Sequence of chain 1.N:
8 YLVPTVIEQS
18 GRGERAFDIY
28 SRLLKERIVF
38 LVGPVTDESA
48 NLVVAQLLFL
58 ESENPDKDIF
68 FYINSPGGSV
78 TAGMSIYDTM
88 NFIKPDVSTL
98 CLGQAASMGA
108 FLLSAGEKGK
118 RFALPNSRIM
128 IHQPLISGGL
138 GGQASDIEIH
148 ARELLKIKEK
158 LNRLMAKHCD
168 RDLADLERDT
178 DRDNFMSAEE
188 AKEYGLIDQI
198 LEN

Sequence of chain 1.H:
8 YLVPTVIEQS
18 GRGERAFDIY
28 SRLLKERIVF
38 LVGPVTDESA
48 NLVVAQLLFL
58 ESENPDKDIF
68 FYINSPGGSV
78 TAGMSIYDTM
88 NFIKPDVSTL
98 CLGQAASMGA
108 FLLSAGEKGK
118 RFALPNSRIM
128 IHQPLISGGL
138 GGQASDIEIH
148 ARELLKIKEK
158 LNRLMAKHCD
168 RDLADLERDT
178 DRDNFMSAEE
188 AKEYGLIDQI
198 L

Binding-site contacts:
Ligand atom N contacts residue PHE67 of chain 1.H at 3.9 Å.
Ligand atom CE2 contacts residue TYR69 of chain 1.H at 3.9 Å (hydrophobic).
Ligand atom CB contacts residue PHE67 of chain 1.H at 3.8 Å (hydrophobic).
Ligand atom CZ contacts residue LEU121 of chain 1.H at 3.5 Å (hydrophobic).
Ligand atom C7 contacts residue SER59 of chain 1.N at 3.7 Å.
Ligand atom C2 contacts residue TYR69 of chain 1.H at 3.5 Å (hydrophobic).
Ligand atom N contacts residue TYR69 of chain 1.H at 3.0 Å (h-bond).
Ligand atom CB contacts residue TYR69 of chain 1.H at 3.9 Å (hydrophobic).
Ligand atom CB contacts residue LEU97 of chain 1.H at 3.6 Å (hydrophobic).
Ligand atom O contacts residue TYR69 of chain 1.H at 2.5 Å (h-bond).
Ligand atom C6 contacts residue LEU30 of chain 1.H at 3.8 Å (hydrophobic).
Ligand atom CD contacts residue TYR69 of chain 1.H at 3.4 Å (hydrophobic).
Ligand atom CZ contacts residue THR86 of chain 1.N at 3.4 Å.
Ligand atom CD1 contacts residue PHE89 of chain 1.N at 3.5 Å (hydrophobic).
Ligand atom O contacts residue PHE67 of chain 1.H at 3.7 Å.
Ligand atom C contacts residue TYR69 of chain 1.H at 3.6 Å (hydrophobic).
Ligand atom CM contacts residue PHE119 of chain 1.H at 3.8 Å (hydrophobic).
Ligand atom CE contacts residue ILE35 of chain 1.H at 3.8 Å (hydrophobic).
Ligand atom C7 contacts residue GLU33 of chain 1.H at 3.5 Å.
Ligand atom N contacts residue PHE89 of chain 1.N at 3.9 Å.
Ligand atom C8 contacts residue ARG29 of chain 1.H at 3.7 Å.
Ligand atom CB contacts residue SER95 of chain 1.H at 3.8 Å.
Ligand atom C1 contacts residue TYR69 of chain 1.H at 3.8 Å (hydrophobic).
Ligand atom CD2 contacts residue LEU97 of chain 1.H at 3.8 Å (hydrophobic).
Ligand atom C contacts residue PHE67 of chain 1.H at 3.6 Å (hydrophobic).
Ligand atom CA contacts residue PHE67 of chain 1.H at 3.7 Å (hydrophobic).
Ligand atom CE1 contacts residue LEU121 of chain 1.H at 3.7 Å (hydrophobic).
Ligand atom CD1 contacts residue LEU121 of chain 1.H at 3.8 Å (hydrophobic).
Ligand atom C2 contacts residue LEU55 of chain 1.N at 3.7 Å (hydrophobic).
Ligand atom C5 contacts residue LEU55 of chain 1.N at 3.8 Å (hydrophobic).
Ligand atom CA contacts residue PHE89 of chain 1.N at 3.8 Å (hydrophobic).
Ligand atom C4 contacts residue ILE35 of chain 1.H at 3.5 Å (hydrophobic).
Ligand atom CA contacts residue PHE67 of chain 1.H at 3.5 Å (hydrophobic).
Ligand atom CB contacts residue PHE67 of chain 1.H at 3.4 Å (hydrophobic).
Ligand atom C1 contacts residue LEU55 of chain 1.N at 3.8 Å (hydrophobic).
Ligand atom CG contacts residue LEU97 of chain 1.H at 3.9 Å (hydrophobic).
Ligand atom C8 contacts residue SER59 of chain 1.N at 3.9 Å.
Ligand atom CM contacts residue LEU198 of chain 1.H at 3.6 Å (hydrophobic).
Ligand atom CD2 contacts residue TYR69 of chain 1.H at 3.5 Å (hydrophobic).
Ligand atom N contacts residue TYR69 of chain 1.H at 3.9 Å.

This protein binds this small molecule.
Small molecule (SMILES): C/C=C/C=C/C=C/C(=O)N[C@@H](Cc1ccccc1)C(=O)N[C@H]1COC(=O)[C@@H]2C[C@@H](C)CN2C(=O)[C@H](C)NC(=O)[C@H](C)N(C)C(=O)[C@@H]2CCCN2C1=O